Sequence of chain 1.B:
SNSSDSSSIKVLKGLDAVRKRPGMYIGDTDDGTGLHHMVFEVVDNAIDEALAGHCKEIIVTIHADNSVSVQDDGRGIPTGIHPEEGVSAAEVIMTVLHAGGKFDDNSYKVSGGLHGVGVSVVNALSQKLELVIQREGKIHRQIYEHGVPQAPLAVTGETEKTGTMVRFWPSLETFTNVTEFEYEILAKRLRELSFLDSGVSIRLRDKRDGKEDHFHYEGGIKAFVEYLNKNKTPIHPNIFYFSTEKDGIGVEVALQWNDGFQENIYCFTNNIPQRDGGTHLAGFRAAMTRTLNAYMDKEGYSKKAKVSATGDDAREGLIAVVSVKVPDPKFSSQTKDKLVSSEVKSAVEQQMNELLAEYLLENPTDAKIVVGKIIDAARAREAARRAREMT

The protein below binds the small molecule below.
Small molecule (SMILES): Nc1ncnc2c1ncn2[C@@H]1O[C@H](CO[P](=O)(O)O[P](=O)(O)NP(=O)(O)O)[C@@H](O)[C@H]1O

Sequence of chain 1.A:
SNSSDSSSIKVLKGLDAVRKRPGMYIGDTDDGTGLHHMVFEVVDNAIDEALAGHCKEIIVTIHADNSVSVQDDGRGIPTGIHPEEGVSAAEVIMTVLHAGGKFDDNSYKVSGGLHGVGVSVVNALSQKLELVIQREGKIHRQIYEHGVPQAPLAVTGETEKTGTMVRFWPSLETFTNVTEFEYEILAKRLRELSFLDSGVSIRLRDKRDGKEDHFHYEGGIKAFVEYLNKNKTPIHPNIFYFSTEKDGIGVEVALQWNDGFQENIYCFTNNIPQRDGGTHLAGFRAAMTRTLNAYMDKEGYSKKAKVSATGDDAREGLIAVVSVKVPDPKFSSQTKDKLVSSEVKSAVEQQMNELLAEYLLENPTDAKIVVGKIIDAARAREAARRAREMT

Binding-site contacts:
Ligand atom C2' contacts residue GOL1 of chain 1.F at 3.3 Å.
Ligand atom O1B contacts residue LYS102 of chain 1.A at 2.8 Å (salt-bridge).
Ligand atom O2A contacts residue VAL119 of chain 1.A at 2.5 Å (h-bond).
Ligand atom O1B contacts residue ASN45 of chain 1.A at 3.3 Å (h-bond).
Ligand atom N3B contacts residue GLY113 of chain 1.A at 3.1 Å.
Ligand atom O3G contacts residue VAL117 of chain 1.A at 2.6 Å (h-bond).
Ligand atom N3B contacts residue LEU114 of chain 1.A at 3.2 Å (h-bond).
Ligand atom N1 contacts residue GLU49 of chain 1.A at 3.4 Å.
Ligand atom O1G contacts residue GLU41 of chain 1.A at 3.4 Å (salt-bridge).
Ligand atom C1' contacts residue GOL1 of chain 1.F at 3.2 Å.
Ligand atom N6 contacts residue THR164 of chain 1.A at 3.3 Å.
Ligand atom C4 contacts residue ILE77 of chain 1.A at 3.4 Å (hydrophobic).
Ligand atom N7 contacts residue ASN45 of chain 1.A at 3.4 Å.
Ligand atom O1A contacts residue GLY118 of chain 1.A at 3.4 Å (h-bond).
Ligand atom O2B contacts residue GLY116 of chain 1.A at 2.6 Å (h-bond).
Ligand atom O2G contacts residue LYS336 of chain 1.A at 2.6 Å (salt-bridge).
Ligand atom O1G contacts residue GLY118 of chain 1.A at 3.1 Å.
Ligand atom O3G contacts residue GLY118 of chain 1.A at 2.7 Å (h-bond).
Ligand atom O3G contacts residue HIS115 of chain 1.A at 3.1 Å.
Ligand atom O3' contacts residue LYS102 of chain 1.A at 3.2 Å.
Ligand atom O2' contacts residue GOL1 of chain 1.F at 2.5 Å (h-bond).
Ligand atom O1A contacts residue VAL119 of chain 1.A at 3.2 Å (h-bond).
Ligand atom O3' contacts residue GLY101 of chain 1.A at 2.5 Å (h-bond).
Ligand atom O2G contacts residue LEU114 of chain 1.A at 2.7 Å (h-bond).
Ligand atom N6 contacts residue ASP72 of chain 1.A at 2.6 Å (salt-bridge).
Ligand atom O3A contacts residue VAL117 of chain 1.A at 3.2 Å (h-bond).
Ligand atom O1A contacts residue VAL117 of chain 1.A at 3.4 Å (h-bond).
Ligand atom N3 contacts residue GOL1 of chain 1.F at 2.8 Å (h-bond).
Ligand atom C2' contacts residue TYR108 of chain 1.A at 3.2 Å (hydrophobic).
Ligand atom O3G contacts residue GLY116 of chain 1.A at 2.9 Å (h-bond).
Ligand atom N3 contacts residue TYR108 of chain 1.A at 3.3 Å (h-bond).
Ligand atom N1 contacts residue THR164 of chain 1.A at 3.2 Å (h-bond).
Ligand atom O2G contacts residue HIS115 of chain 1.A at 2.7 Å (h-bond).
Ligand atom O3A contacts residue GLY116 of chain 1.A at 3.2 Å.
Ligand atom O3' contacts residue GLY100 of chain 1.A at 3.1 Å.
Ligand atom C2 contacts residue GLU49 of chain 1.A at 3.2 Å.
Ligand atom O2' contacts residue TYR108 of chain 1.A at 3.3 Å.
Ligand atom C3' contacts residue LYS102 of chain 1.A at 3.2 Å.
Ligand atom O2A contacts residue GLY118 of chain 1.A at 3.3 Å.
Ligand atom O2A contacts residue ASN45 of chain 1.A at 3.0 Å (h-bond).